Sequence of chain 1.C:
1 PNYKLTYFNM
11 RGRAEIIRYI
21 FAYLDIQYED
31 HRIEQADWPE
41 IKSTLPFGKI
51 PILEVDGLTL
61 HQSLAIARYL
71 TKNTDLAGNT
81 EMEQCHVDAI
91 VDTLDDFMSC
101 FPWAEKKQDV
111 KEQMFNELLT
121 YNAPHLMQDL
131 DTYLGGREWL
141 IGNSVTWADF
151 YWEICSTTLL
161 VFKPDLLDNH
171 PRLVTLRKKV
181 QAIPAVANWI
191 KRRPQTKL

A protein and the small-molecule ligand that binds it are described below.
Small molecule (SMILES): CCOC(=O)N1CCN(C(=O)Nc2sc3nc4n(c(=O)c3c2C)CC[C@H](C)CC4)CC1

Binding-site contacts:
Ligand atom S8 contacts residue MET10 of chain 1.C at 3.8 Å.
Ligand atom C9 contacts residue PHE8 of chain 1.C at 4.0 Å (hydrophobic).
Ligand atom C31 contacts residue TYR151 of chain 1.C at 4.1 Å (hydrophobic).
Ligand atom N23 contacts residue GLY12 of chain 1.C at 3.8 Å.
Ligand atom C30 contacts residue ARG13 of chain 1.C at 3.9 Å.
Ligand atom C24 contacts residue TRP103 of chain 1.C at 3.5 Å (hydrophobic).
Ligand atom C13 contacts residue LYS106 of chain 1.C at 4.2 Å.
Ligand atom C1 contacts residue GSH1 of chain 1.K at 4.2 Å.
Ligand atom O16 contacts residue ALA104 of chain 1.C at 4.2 Å.
Ligand atom O21 contacts residue GSH1 of chain 1.K at 3.8 Å.
Ligand atom C26 contacts residue GLY12 of chain 1.C at 4.1 Å.
Ligand atom O29 contacts residue THR158 of chain 1.C at 3.6 Å.
Ligand atom O28 contacts residue MET98 of chain 1.C at 3.9 Å.
Ligand atom C25 contacts residue TRP103 of chain 1.C at 3.6 Å (hydrophobic).
Ligand atom O21 contacts residue TRP103 of chain 1.C at 3.2 Å.
Ligand atom C30 contacts residue GLY12 of chain 1.C at 3.6 Å.
Ligand atom N20 contacts residue TRP103 of chain 1.C at 3.5 Å.
Ligand atom C15 contacts residue GSH1 of chain 1.K at 4.2 Å.
Ligand atom O29 contacts residue TRP103 of chain 1.C at 3.7 Å.
Ligand atom O29 contacts residue MET98 of chain 1.C at 3.6 Å.
Ligand atom C31 contacts residue CYS155 of chain 1.C at 3.8 Å (hydrophobic).
Ligand atom C25 contacts residue ARG13 of chain 1.C at 3.1 Å.
Ligand atom C26 contacts residue TYR7 of chain 1.C at 4.1 Å (hydrophobic).
Ligand atom C30 contacts residue TYR151 of chain 1.C at 4.1 Å (hydrophobic).
Ligand atom N18 contacts residue MET10 of chain 1.C at 4.1 Å.
Ligand atom C31 contacts residue ILE154 of chain 1.C at 4.0 Å (hydrophobic).
Ligand atom C25 contacts residue GSH1 of chain 1.K at 3.9 Å.
Ligand atom C24 contacts residue ARG13 of chain 1.C at 3.8 Å.
Ligand atom C27 contacts residue TRP103 of chain 1.C at 4.2 Å (hydrophobic).
Ligand atom O21 contacts residue ARG13 of chain 1.C at 3.6 Å.
Ligand atom C31 contacts residue GLY12 of chain 1.C at 3.7 Å.
Ligand atom C26 contacts residue MET10 of chain 1.C at 4.2 Å (hydrophobic).
Ligand atom N3 contacts residue PHE8 of chain 1.C at 4.1 Å.
Ligand atom C11 contacts residue GLN35 of chain 1.C at 3.6 Å.
Ligand atom C19 contacts residue GSH1 of chain 1.K at 4.0 Å.
Ligand atom O16 contacts residue GSH1 of chain 1.K at 3.5 Å (h-bond).
Ligand atom C17 contacts residue LYS106 of chain 1.C at 4.1 Å.
Ligand atom C19 contacts residue TRP103 of chain 1.C at 3.5 Å (hydrophobic).
Ligand atom C15 contacts residue ALA104 of chain 1.C at 3.8 Å (hydrophobic).
Ligand atom C22 contacts residue GLY12 of chain 1.C at 3.8 Å.